Sequence of chain 1.E:
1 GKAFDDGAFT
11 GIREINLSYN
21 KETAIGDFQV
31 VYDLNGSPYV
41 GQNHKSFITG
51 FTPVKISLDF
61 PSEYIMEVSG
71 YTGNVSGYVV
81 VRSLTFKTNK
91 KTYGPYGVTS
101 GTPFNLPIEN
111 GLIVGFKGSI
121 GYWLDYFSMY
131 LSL

Binding-site contacts:
Ligand atom O4 contacts residue ASP125 of chain 1.E at 2.9 Å (salt-bridge).
Ligand atom C3 contacts residue TYR78 of chain 1.E at 3.6 Å (hydrophobic).
Ligand atom O6 contacts residue VAL80 of chain 1.E at 3.9 Å.
Ligand atom C2 contacts residue GLY121 of chain 1.E at 4.4 Å.
Ligand atom O2 contacts residue ZZ11 of chain 1.N at 4.0 Å.
Ligand atom O6 contacts residue GLY121 of chain 1.E at 3.5 Å.
Ligand atom C5 contacts residue TYR122 of chain 1.E at 4.1 Å (hydrophobic).
Ligand atom C6 contacts residue TYR78 of chain 1.E at 3.7 Å (hydrophobic).
Ligand atom C2 contacts residue GLY1 of chain 1.E at 4.3 Å.
Ligand atom O6 contacts residue ASP125 of chain 1.E at 2.7 Å (salt-bridge).
Ligand atom C4 contacts residue ASP125 of chain 1.E at 3.4 Å.
Ligand atom O4 contacts residue TYR122 of chain 1.E at 4.3 Å.
Ligand atom C4 contacts residue GLY121 of chain 1.E at 4.4 Å.
Ligand atom C1 contacts residue ZZ11 of chain 1.N at 2.4 Å.
Ligand atom C6 contacts residue TYR122 of chain 1.E at 4.1 Å (hydrophobic).
Ligand atom O4 contacts residue GLY121 of chain 1.E at 3.2 Å.
Ligand atom C3 contacts residue GLY1 of chain 1.E at 3.9 Å.
Ligand atom O3 contacts residue GLY1 of chain 1.E at 3.0 Å (h-bond).
Ligand atom C2 contacts residue PHE47 of chain 1.E at 4.2 Å (hydrophobic).
Ligand atom C4 contacts residue GLY1 of chain 1.E at 4.1 Å.
Ligand atom C6 contacts residue ASP125 of chain 1.E at 3.1 Å.
Ligand atom O3 contacts residue TYR78 of chain 1.E at 4.3 Å.
Ligand atom O5 contacts residue GLY121 of chain 1.E at 3.8 Å.
Ligand atom O6 contacts residue TRP123 of chain 1.E at 3.0 Å (h-bond).
Ligand atom O4 contacts residue GLY1 of chain 1.E at 3.1 Å (h-bond).
Ligand atom C4 contacts residue TYR78 of chain 1.E at 3.7 Å (hydrophobic).
Ligand atom O6 contacts residue TYR122 of chain 1.E at 3.1 Å (h-bond).
Ligand atom C6 contacts residue VAL80 of chain 1.E at 3.7 Å (hydrophobic).
Ligand atom C5 contacts residue ASP125 of chain 1.E at 3.8 Å.
Ligand atom C6 contacts residue TRP123 of chain 1.E at 4.0 Å (hydrophobic).
Ligand atom O1 contacts residue ZZ11 of chain 1.N at 1.4 Å.
Ligand atom C3 contacts residue ZZ11 of chain 1.N at 4.3 Å.
Ligand atom C5 contacts residue TYR78 of chain 1.E at 3.6 Å (hydrophobic).
Ligand atom O1 contacts residue TYR78 of chain 1.E at 3.4 Å.
Ligand atom O5 contacts residue ZZ11 of chain 1.N at 3.1 Å.
Ligand atom O5 contacts residue TYR122 of chain 1.E at 3.0 Å (h-bond).
Ligand atom C5 contacts residue ZZ11 of chain 1.N at 3.7 Å.
Ligand atom C1 contacts residue TYR122 of chain 1.E at 3.8 Å (hydrophobic).
Ligand atom O2 contacts residue PHE47 of chain 1.E at 4.2 Å.
Ligand atom C2 contacts residue ZZ11 of chain 1.N at 3.6 Å.

This small molecule binds to this protein.
Small molecule (SMILES): OC[C@H]1O[C@H](O)[C@H](O)[C@@H](O)[C@H]1O